Sequence of chain 1.A:
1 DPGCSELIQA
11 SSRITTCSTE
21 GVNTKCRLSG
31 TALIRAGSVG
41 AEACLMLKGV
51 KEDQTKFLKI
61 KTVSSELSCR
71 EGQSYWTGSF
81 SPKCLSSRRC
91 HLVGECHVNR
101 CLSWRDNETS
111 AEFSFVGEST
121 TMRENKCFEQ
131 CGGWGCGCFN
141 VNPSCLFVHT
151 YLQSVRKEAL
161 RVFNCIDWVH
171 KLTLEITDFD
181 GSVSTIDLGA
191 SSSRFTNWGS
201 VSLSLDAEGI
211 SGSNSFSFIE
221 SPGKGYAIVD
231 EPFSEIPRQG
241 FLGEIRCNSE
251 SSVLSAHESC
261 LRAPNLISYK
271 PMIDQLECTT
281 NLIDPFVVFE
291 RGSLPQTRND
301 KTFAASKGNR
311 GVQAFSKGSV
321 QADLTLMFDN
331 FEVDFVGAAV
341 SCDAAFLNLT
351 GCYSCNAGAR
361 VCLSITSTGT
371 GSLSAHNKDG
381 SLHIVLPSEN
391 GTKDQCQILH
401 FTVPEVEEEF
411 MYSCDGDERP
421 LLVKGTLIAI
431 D

This protein binds this small molecule.
Small molecule (SMILES): CC(=O)N[C@H]1[C@H](O[C@H]2[C@H](O)[C@@H](NC(C)=O)CO[C@@H]2CO)O[C@H](CO)[C@@H](O[C@@H]2O[C@H](CO[C@@H]3O[C@H](CO)[C@@H](O)[C@H](O)[C@@H]3O)[C@@H](O)[C@H](O)[C@@H]2O)[C@@H]1O

Binding-site contacts:
Ligand atom O6 contacts residue LEU347 of chain 1.A at 3.7 Å.
Ligand atom C3 contacts residue ASN348 of chain 1.A at 3.8 Å.
Ligand atom O6 contacts residue GLY40 of chain 1.A at 4.0 Å.
Ligand atom O5 contacts residue CYS362 of chain 1.A at 3.7 Å.
Ligand atom C7 contacts residue PRO2 of chain 1.A at 4.0 Å (hydrophobic).
Ligand atom C5 contacts residue ASN348 of chain 1.A at 3.7 Å.
Ligand atom C6 contacts residue ASP394 of chain 1.A at 3.7 Å.
Ligand atom O6 contacts residue ASP1 of chain 1.A at 2.7 Å (salt-bridge).
Ligand atom N2 contacts residue PRO2 of chain 1.A at 3.8 Å.
Ligand atom N2 contacts residue ASN348 of chain 1.A at 2.8 Å (h-bond).
Ligand atom C6 contacts residue PRO2 of chain 1.A at 3.8 Å (hydrophobic).
Ligand atom C8 contacts residue CYS4 of chain 1.A at 4.0 Å (hydrophobic).
Ligand atom C1 contacts residue ASN348 of chain 1.A at 1.4 Å.
Ligand atom C8 contacts residue PRO2 of chain 1.A at 3.9 Å (hydrophobic).
Ligand atom C1 contacts residue CYS362 of chain 1.A at 4.1 Å (hydrophobic).
Ligand atom C8 contacts residue GLY3 of chain 1.A at 3.9 Å.
Ligand atom C8 contacts residue ASP394 of chain 1.A at 3.5 Å.
Ligand atom O7 contacts residue ARG360 of chain 1.A at 3.6 Å (salt-bridge).
Ligand atom O7 contacts residue SER38 of chain 1.A at 4.1 Å.
Ligand atom O4 contacts residue ARG360 of chain 1.A at 4.1 Å.
Ligand atom O6 contacts residue ASP394 of chain 1.A at 3.0 Å (salt-bridge).
Ligand atom C1 contacts residue GLY40 of chain 1.A at 3.7 Å.
Ligand atom O7 contacts residue ALA41 of chain 1.A at 4.0 Å.
Ligand atom C8 contacts residue ASN348 of chain 1.A at 3.3 Å.
Ligand atom C2 contacts residue ASN348 of chain 1.A at 2.4 Å.
Ligand atom C6 contacts residue VAL39 of chain 1.A at 3.4 Å (hydrophobic).
Ligand atom C5 contacts residue VAL39 of chain 1.A at 3.9 Å (hydrophobic).
Ligand atom C6 contacts residue ASP1 of chain 1.A at 3.2 Å.
Ligand atom O7 contacts residue ASN348 of chain 1.A at 4.1 Å.
Ligand atom O7 contacts residue THR350 of chain 1.A at 3.7 Å.
Ligand atom O5 contacts residue ASN348 of chain 1.A at 2.4 Å (h-bond).
Ligand atom C3 contacts residue PRO2 of chain 1.A at 4.1 Å (hydrophobic).
Ligand atom C7 contacts residue ASN348 of chain 1.A at 3.2 Å.
Ligand atom C3 contacts residue ARG360 of chain 1.A at 4.0 Å.
Ligand atom C5 contacts residue CYS362 of chain 1.A at 3.7 Å (hydrophobic).
Ligand atom C6 contacts residue GLY40 of chain 1.A at 3.8 Å.
Ligand atom O5 contacts residue PRO2 of chain 1.A at 3.7 Å.
Ligand atom O3 contacts residue PRO2 of chain 1.A at 3.4 Å.
Ligand atom O7 contacts residue SER5 of chain 1.A at 3.3 Å.
Ligand atom C6 contacts residue LEU347 of chain 1.A at 4.0 Å (hydrophobic).